Binding-site contacts:
Ligand atom PG contacts residue ASN377 of chain 1.DA at 3.3 Å.
Ligand atom O1B contacts residue MG1 of chain 1.OB at 2.5 Å.
Ligand atom O1A contacts residue SER214 of chain 1.DA at 3.3 Å (h-bond).
Ligand atom O2G contacts residue GLY215 of chain 1.DA at 3.3 Å (h-bond).
Ligand atom PB contacts residue GLY380 of chain 1.DA at 3.0 Å.
Ligand atom O2B contacts residue ILE379 of chain 1.DA at 2.8 Å (h-bond).
Ligand atom PB contacts residue MG1 of chain 1.OB at 3.4 Å.
Ligand atom O2B contacts residue LYS381 of chain 1.DA at 3.1 Å (salt-bridge).
Ligand atom O3G contacts residue LYS381 of chain 1.DA at 2.7 Å (salt-bridge).
Ligand atom O1B contacts residue LYS381 of chain 1.DA at 3.2 Å (salt-bridge).
Ligand atom O5' contacts residue SER214 of chain 1.DA at 3.3 Å (h-bond).
Ligand atom O1G contacts residue GLY215 of chain 1.DA at 3.3 Å (h-bond).
Ligand atom O1B contacts residue GLY380 of chain 1.DA at 2.6 Å (h-bond).
Ligand atom O1A contacts residue THR382 of chain 1.DA at 3.3 Å.
Ligand atom N3B contacts residue GLY378 of chain 1.DA at 3.1 Å (h-bond).
Ligand atom O2G contacts residue MG1 of chain 1.OB at 1.8 Å.
Ligand atom C2 contacts residue LEU353 of chain 1.DA at 2.9 Å (hydrophobic).
Ligand atom O3G contacts residue HIS518 of chain 1.DA at 3.2 Å (h-bond).
Ligand atom O2' contacts residue LYS208 of chain 1.DA at 3.3 Å.
Ligand atom O2B contacts residue GLY380 of chain 1.DA at 2.5 Å (h-bond).
Ligand atom N6 contacts residue ILE212 of chain 1.DA at 3.2 Å.
Ligand atom O1G contacts residue GLY216 of chain 1.DA at 2.7 Å (h-bond).
Ligand atom O2A contacts residue GLY380 of chain 1.DA at 2.5 Å (h-bond).
Ligand atom O2G contacts residue GLN411 of chain 1.DA at 3.1 Å (h-bond).
Ligand atom N3B contacts residue LYS381 of chain 1.DA at 3.3 Å (salt-bridge).
Ligand atom N3B contacts residue SER214 of chain 1.DA at 3.2 Å.
Ligand atom PB contacts residue SER214 of chain 1.DA at 3.3 Å.
Ligand atom PG contacts residue MG1 of chain 1.OB at 3.2 Å.
Ligand atom O3A contacts residue SER214 of chain 1.DA at 2.1 Å (h-bond).
Ligand atom O1G contacts residue ASN377 of chain 1.DA at 2.4 Å (h-bond).
Ligand atom N3 contacts residue LEU353 of chain 1.DA at 3.3 Å (h-bond).
Ligand atom O1B contacts residue THR382 of chain 1.DA at 2.5 Å (h-bond).
Ligand atom C6 contacts residue ILE212 of chain 1.DA at 3.3 Å (hydrophobic).
Ligand atom O4' contacts residue PHE356 of chain 1.DA at 3.2 Å.
Ligand atom O2B contacts residue GLY378 of chain 1.DA at 3.3 Å.
Ligand atom O2' contacts residue ILE212 of chain 1.DA at 3.4 Å (h-bond).
Ligand atom PA contacts residue SER214 of chain 1.DA at 3.0 Å.
Ligand atom O2A contacts residue THR383 of chain 1.DA at 3.2 Å (h-bond).
Ligand atom O3G contacts residue ASN377 of chain 1.DA at 3.2 Å (h-bond).
Ligand atom O2A contacts residue THR382 of chain 1.DA at 3.2 Å.

Sequence of chain 1.DA:
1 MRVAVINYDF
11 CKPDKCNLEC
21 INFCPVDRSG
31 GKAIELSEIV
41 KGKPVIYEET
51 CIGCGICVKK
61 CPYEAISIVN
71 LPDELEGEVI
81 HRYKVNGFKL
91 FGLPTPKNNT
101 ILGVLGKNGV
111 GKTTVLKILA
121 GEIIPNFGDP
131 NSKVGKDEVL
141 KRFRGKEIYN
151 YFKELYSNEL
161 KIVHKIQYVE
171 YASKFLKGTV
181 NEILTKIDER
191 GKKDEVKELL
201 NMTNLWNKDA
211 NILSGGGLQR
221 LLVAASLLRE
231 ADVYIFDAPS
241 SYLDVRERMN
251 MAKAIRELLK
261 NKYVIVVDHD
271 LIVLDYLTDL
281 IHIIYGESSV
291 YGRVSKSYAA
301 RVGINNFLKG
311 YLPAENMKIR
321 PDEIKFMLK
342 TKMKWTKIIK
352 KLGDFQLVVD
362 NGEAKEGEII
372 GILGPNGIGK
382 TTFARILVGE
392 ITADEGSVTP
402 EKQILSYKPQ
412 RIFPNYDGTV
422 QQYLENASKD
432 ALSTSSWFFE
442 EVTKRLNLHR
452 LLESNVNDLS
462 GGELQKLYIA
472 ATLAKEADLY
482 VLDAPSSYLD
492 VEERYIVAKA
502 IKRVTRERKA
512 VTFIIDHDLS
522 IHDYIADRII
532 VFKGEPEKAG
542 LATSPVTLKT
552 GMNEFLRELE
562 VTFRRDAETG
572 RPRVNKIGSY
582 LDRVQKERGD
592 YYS

The protein below binds the small molecule below.
Small molecule (SMILES): Nc1ncnc2c1ncn2[C@@H]1O[C@H](CO[P](=O)(O)O[P](=O)(O)NP(=O)(O)O)[C@@H](O)[C@H]1O